Binding-site contacts:
Ligand atom CL1 contacts residue ASP150 of chain 1.A at 3.9 Å.
Ligand atom C4 contacts residue ASP110 of chain 1.A at 3.6 Å.
Ligand atom C3 contacts residue VAL113 of chain 1.A at 4.0 Å (hydrophobic).
Ligand atom C1 contacts residue VAL113 of chain 1.A at 3.8 Å (hydrophobic).
Ligand atom N2 contacts residue ARG148 of chain 1.A at 3.1 Å.
Ligand atom C9 contacts residue ASP110 of chain 1.A at 3.0 Å.
Ligand atom CL1 contacts residue ARG148 of chain 1.A at 3.5 Å.
Ligand atom C12 contacts residue ARG148 of chain 1.A at 3.1 Å.
Ligand atom C10 contacts residue LEU114 of chain 1.A at 3.0 Å (hydrophobic).
Ligand atom C8 contacts residue LEU114 of chain 1.A at 3.3 Å (hydrophobic).
Ligand atom C9 contacts residue ARG148 of chain 1.A at 3.1 Å.
Ligand atom C5 contacts residue VAL113 of chain 1.A at 3.3 Å (hydrophobic).
Ligand atom C3 contacts residue ARG148 of chain 1.A at 3.1 Å.
Ligand atom N2 contacts residue PHE106 of chain 1.A at 3.2 Å.
Ligand atom O1 contacts residue ASP110 of chain 1.A at 2.8 Å (salt-bridge).
Ligand atom C3 contacts residue ASP110 of chain 1.A at 2.8 Å.
Ligand atom F1 contacts residue ILE72 of chain 1.A at 3.2 Å.
Ligand atom C4 contacts residue PHE75 of chain 1.A at 3.1 Å (hydrophobic).
Ligand atom F1 contacts residue LEU114 of chain 1.A at 3.0 Å.
Ligand atom O1 contacts residue PHE75 of chain 1.A at 3.5 Å.
Ligand atom C10 contacts residue SER117 of chain 1.A at 3.0 Å.
Ligand atom CL1 contacts residue ILE147 of chain 1.A at 4.0 Å.
Ligand atom C1 contacts residue ASP110 of chain 1.A at 3.5 Å.
Ligand atom CL1 contacts residue PHE106 of chain 1.A at 3.2 Å.
Ligand atom C7 contacts residue PHE75 of chain 1.A at 3.1 Å (hydrophobic).
Ligand atom N1 contacts residue ARG148 of chain 1.A at 4.0 Å.
Ligand atom N1 contacts residue VAL113 of chain 1.A at 3.2 Å.
Ligand atom C11 contacts residue ARG148 of chain 1.A at 3.2 Å.
Ligand atom C6 contacts residue ARG148 of chain 1.A at 3.3 Å.
Ligand atom F1 contacts residue SER117 of chain 1.A at 2.0 Å.
Ligand atom C8 contacts residue SER117 of chain 1.A at 3.3 Å.
Ligand atom C8 contacts residue VAL113 of chain 1.A at 3.4 Å (hydrophobic).
Ligand atom C1 contacts residue PHE75 of chain 1.A at 3.8 Å (hydrophobic).
Ligand atom O1 contacts residue ARG148 of chain 1.A at 2.0 Å (salt-bridge).
Ligand atom C2 contacts residue ARG148 of chain 1.A at 3.3 Å.
Ligand atom C5 contacts residue LEU114 of chain 1.A at 4.0 Å (hydrophobic).
Ligand atom N1 contacts residue ASP110 of chain 1.A at 3.1 Å (salt-bridge).
Ligand atom C2 contacts residue ASP110 of chain 1.A at 3.5 Å.
Ligand atom C7 contacts residue LEU114 of chain 1.A at 3.3 Å (hydrophobic).
Ligand atom C12 contacts residue PHE106 of chain 1.A at 3.7 Å (hydrophobic).

This small molecule binds to this protein.
Small molecule (SMILES): O=C(Nc1ccc(Cl)nc1)c1ccc(F)cc1

Sequence of chain 1.A:
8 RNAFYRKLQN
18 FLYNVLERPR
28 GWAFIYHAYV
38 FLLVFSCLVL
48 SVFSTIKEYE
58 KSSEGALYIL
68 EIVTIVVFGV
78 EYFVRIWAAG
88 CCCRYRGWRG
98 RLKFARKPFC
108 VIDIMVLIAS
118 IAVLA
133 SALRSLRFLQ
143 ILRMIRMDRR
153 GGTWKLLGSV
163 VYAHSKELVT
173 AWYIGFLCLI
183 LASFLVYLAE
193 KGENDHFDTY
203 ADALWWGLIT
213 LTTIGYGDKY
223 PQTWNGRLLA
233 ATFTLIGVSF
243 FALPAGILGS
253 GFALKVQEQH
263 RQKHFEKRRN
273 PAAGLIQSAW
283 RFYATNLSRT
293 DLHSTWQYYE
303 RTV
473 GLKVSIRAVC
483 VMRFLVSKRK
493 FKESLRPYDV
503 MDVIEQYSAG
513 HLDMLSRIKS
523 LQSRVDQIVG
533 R